Sequence of chain 2.A:
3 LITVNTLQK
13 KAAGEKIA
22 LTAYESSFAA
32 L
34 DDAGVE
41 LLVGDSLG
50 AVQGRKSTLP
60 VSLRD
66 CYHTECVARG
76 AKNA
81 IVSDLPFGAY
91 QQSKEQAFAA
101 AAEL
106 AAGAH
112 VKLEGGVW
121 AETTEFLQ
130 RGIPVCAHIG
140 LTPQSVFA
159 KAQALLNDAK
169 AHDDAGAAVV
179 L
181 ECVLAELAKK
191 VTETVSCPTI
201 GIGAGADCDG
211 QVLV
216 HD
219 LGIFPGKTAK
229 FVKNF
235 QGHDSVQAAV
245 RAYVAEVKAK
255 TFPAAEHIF

A protein and the small-molecule ligand that binds it are described below.
Small molecule (SMILES): CC(C)C(=O)C(=O)O

Binding-site contacts:
Ligand atom C2 contacts residue NA1 of chain 2.F at 3.1 Å.
Ligand atom C4 contacts residue THR23 of chain 2.A at 4.1 Å.
Ligand atom O2 contacts residue TYR25 of chain 2.A at 4.4 Å.
Ligand atom O1 contacts residue ASP84 of chain 2.A at 3.1 Å (salt-bridge).
Ligand atom C4 contacts residue VAL212 of chain 2.A at 4.0 Å (hydrophobic).
Ligand atom C1 contacts residue ASP84 of chain 2.A at 3.8 Å.
Ligand atom O1 contacts residue NA1 of chain 2.F at 2.2 Å (h-bond).
Ligand atom O2 contacts residue GLY44 of chain 2.A at 4.0 Å.
Ligand atom O3 contacts residue LYS113 of chain 2.A at 2.9 Å (salt-bridge).
Ligand atom C1 contacts residue SER46 of chain 2.A at 3.4 Å.
Ligand atom O2 contacts residue SER46 of chain 2.A at 2.6 Å (h-bond).
Ligand atom O2 contacts residue NA1 of chain 2.F at 4.2 Å.
Ligand atom C1 contacts residue GLY44 of chain 2.A at 3.9 Å.
Ligand atom C4 contacts residue LEU42 of chain 2.A at 4.0 Å (hydrophobic).
Ligand atom C3 contacts residue LEU42 of chain 2.A at 3.5 Å (hydrophobic).
Ligand atom C4 contacts residue VAL214 of chain 2.A at 4.2 Å (hydrophobic).
Ligand atom C1 contacts residue LEU42 of chain 2.A at 3.9 Å (hydrophobic).
Ligand atom C5 contacts residue ILE202 of chain 2.A at 3.9 Å (hydrophobic).
Ligand atom O3 contacts residue ASP84 of chain 2.A at 3.6 Å.
Ligand atom O2 contacts residue LEU42 of chain 2.A at 3.9 Å.
Ligand atom C3 contacts residue LYS113 of chain 2.A at 4.2 Å.
Ligand atom C1 contacts residue NA1 of chain 2.F at 3.0 Å.
Ligand atom C2 contacts residue ASP84 of chain 2.A at 4.2 Å.
Ligand atom C1 contacts residue ASP45 of chain 2.A at 4.4 Å.
Ligand atom C5 contacts residue LYS113 of chain 2.A at 4.3 Å.
Ligand atom O1 contacts residue SER46 of chain 2.A at 3.0 Å (h-bond).
Ligand atom O3 contacts residue NA1 of chain 2.F at 2.3 Å (h-bond).
Ligand atom C5 contacts residue LEU179 of chain 2.A at 4.0 Å (hydrophobic).
Ligand atom O1 contacts residue ASP45 of chain 2.A at 3.3 Å (salt-bridge).
Ligand atom C5 contacts residue GLU181 of chain 2.A at 3.3 Å.
Ligand atom O3 contacts residue HIS137 of chain 2.A at 3.6 Å.
Ligand atom C5 contacts residue HIS137 of chain 2.A at 3.5 Å.
Ligand atom C2 contacts residue LEU42 of chain 2.A at 3.6 Å (hydrophobic).
Ligand atom O1 contacts residue GLY44 of chain 2.A at 3.3 Å.
Ligand atom C1 contacts residue THR23 of chain 2.A at 4.2 Å.
Ligand atom O2 contacts residue THR23 of chain 2.A at 3.1 Å.
Ligand atom C2 contacts residue LYS113 of chain 2.A at 3.8 Å.
Ligand atom O2 contacts residue VAL214 of chain 2.A at 4.1 Å.
Ligand atom C4 contacts residue ILE202 of chain 2.A at 4.1 Å (hydrophobic).
Ligand atom O3 contacts residue LEU42 of chain 2.A at 4.2 Å.